The protein below binds the small molecule below.
Small molecule (SMILES): CC(=O)N[C@H]1[C@H](O[C@H]2[C@H](O)[C@@H](NC(C)=O)CO[C@@H]2CO)O[C@H](CO)[C@@H](O)[C@@H]1O

Binding-site contacts:
Ligand atom C7 contacts residue ASN717 of chain 1.A at 3.4 Å.
Ligand atom C4 contacts residue LEU922 of chain 1.A at 4.5 Å (hydrophobic).
Ligand atom C5 contacts residue LEU922 of chain 1.A at 4.0 Å (hydrophobic).
Ligand atom C6 contacts residue GLN926 of chain 1.A at 4.0 Å.
Ligand atom C5 contacts residue ASN717 of chain 1.A at 3.7 Å.
Ligand atom C1 contacts residue ASN717 of chain 1.A at 1.4 Å.
Ligand atom O7 contacts residue GLN1071 of chain 1.A at 3.6 Å.
Ligand atom C1 contacts residue LEU922 of chain 1.A at 4.3 Å (hydrophobic).
Ligand atom O4 contacts residue LEU922 of chain 1.A at 4.0 Å.
Ligand atom O7 contacts residue ASN717 of chain 1.A at 3.5 Å (h-bond).
Ligand atom C6 contacts residue LEU922 of chain 1.A at 4.5 Å (hydrophobic).
Ligand atom O7 contacts residue LEU922 of chain 1.A at 3.3 Å.
Ligand atom O6 contacts residue GLN926 of chain 1.A at 3.5 Å (h-bond).
Ligand atom C5 contacts residue GLN926 of chain 1.A at 4.2 Å.
Ligand atom N2 contacts residue ASN717 of chain 1.A at 2.9 Å (h-bond).
Ligand atom C2 contacts residue ASN717 of chain 1.A at 2.4 Å.
Ligand atom O5 contacts residue ASN717 of chain 1.A at 2.4 Å (h-bond).
Ligand atom C4 contacts residue ASN717 of chain 1.A at 4.2 Å.
Ligand atom C3 contacts residue ASN717 of chain 1.A at 3.8 Å.
Ligand atom C7 contacts residue GLN1071 of chain 1.A at 4.4 Å.
Ligand atom C7 contacts residue LEU922 of chain 1.A at 3.9 Å (hydrophobic).
Ligand atom C8 contacts residue LEU922 of chain 1.A at 4.2 Å (hydrophobic).
Ligand atom C8 contacts residue ASN717 of chain 1.A at 4.5 Å.
Ligand atom C3 contacts residue LEU922 of chain 1.A at 4.4 Å (hydrophobic).

Sequence of chain 1.A:
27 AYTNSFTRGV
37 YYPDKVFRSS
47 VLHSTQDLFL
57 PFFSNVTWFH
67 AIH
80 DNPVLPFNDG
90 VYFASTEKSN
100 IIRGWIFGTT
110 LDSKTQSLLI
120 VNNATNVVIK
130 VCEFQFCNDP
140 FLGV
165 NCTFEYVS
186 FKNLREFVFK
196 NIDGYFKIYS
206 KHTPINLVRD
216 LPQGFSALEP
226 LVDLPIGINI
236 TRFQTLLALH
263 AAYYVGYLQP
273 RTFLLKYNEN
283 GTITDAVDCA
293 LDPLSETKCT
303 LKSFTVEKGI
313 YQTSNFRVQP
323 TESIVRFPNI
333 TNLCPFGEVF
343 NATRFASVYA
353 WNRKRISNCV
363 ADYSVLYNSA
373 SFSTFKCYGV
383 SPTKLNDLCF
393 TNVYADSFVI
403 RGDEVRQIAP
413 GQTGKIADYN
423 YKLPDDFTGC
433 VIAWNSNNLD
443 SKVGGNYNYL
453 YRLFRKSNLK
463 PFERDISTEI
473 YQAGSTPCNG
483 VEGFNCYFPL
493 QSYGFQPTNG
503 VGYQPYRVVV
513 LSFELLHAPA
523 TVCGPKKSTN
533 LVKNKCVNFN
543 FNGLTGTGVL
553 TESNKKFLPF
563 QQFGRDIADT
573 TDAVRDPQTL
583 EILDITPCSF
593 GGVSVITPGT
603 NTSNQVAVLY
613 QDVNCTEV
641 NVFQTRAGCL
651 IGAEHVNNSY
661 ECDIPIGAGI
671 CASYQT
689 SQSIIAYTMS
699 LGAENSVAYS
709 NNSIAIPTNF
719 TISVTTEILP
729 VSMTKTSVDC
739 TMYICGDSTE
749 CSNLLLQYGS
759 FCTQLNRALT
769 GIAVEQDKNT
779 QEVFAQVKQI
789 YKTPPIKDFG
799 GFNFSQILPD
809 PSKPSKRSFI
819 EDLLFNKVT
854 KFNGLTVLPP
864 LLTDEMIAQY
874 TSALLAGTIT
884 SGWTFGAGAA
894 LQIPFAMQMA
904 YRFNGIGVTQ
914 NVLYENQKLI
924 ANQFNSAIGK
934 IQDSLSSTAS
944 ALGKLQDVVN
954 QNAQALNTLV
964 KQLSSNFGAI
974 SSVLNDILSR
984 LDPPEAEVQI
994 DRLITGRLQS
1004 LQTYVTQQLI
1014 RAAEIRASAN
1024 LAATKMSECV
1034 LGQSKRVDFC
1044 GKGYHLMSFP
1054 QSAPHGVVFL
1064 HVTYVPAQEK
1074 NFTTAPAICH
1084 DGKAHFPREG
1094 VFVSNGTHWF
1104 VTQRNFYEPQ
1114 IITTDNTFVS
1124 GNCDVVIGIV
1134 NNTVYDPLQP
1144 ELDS